A small-molecule ligand and the protein it binds are described below.
Small molecule (SMILES): CC(C)(C)NC(=O)Nc1ccc2nccnc2c1

Binding-site contacts:
Ligand atom N3 contacts residue GLY105 of chain 2.A at 3.9 Å.
Ligand atom N2 contacts residue LEU152 of chain 2.A at 3.7 Å.
Ligand atom N contacts residue LEU24 of chain 2.A at 3.7 Å.
Ligand atom C4 contacts residue LEU101 of chain 2.A at 4.2 Å (hydrophobic).
Ligand atom N contacts residue GLY105 of chain 2.A at 3.7 Å.
Ligand atom C5 contacts residue ALA45 of chain 2.A at 4.0 Å (hydrophobic).
Ligand atom C5 contacts residue GLU100 of chain 2.A at 4.2 Å.
Ligand atom C contacts residue MET102 of chain 2.A at 4.0 Å (hydrophobic).
Ligand atom C8 contacts residue VAL32 of chain 2.A at 4.2 Å (hydrophobic).
Ligand atom C1 contacts residue GLY105 of chain 2.A at 4.2 Å.
Ligand atom C5 contacts residue LEU152 of chain 2.A at 3.6 Å (hydrophobic).
Ligand atom C7 contacts residue LEU152 of chain 2.A at 4.1 Å (hydrophobic).
Ligand atom C10 contacts residue GLY105 of chain 2.A at 3.7 Å.
Ligand atom C10 contacts residue GLU103 of chain 2.A at 3.3 Å.
Ligand atom C1 contacts residue LEU24 of chain 2.A at 4.2 Å (hydrophobic).
Ligand atom C4 contacts residue LEU152 of chain 2.A at 3.8 Å (hydrophobic).
Ligand atom O contacts residue GLY105 of chain 2.A at 3.6 Å.
Ligand atom C10 contacts residue GLY104 of chain 2.A at 3.8 Å.
Ligand atom O contacts residue MET102 of chain 2.A at 2.9 Å (h-bond).
Ligand atom C4 contacts residue MET102 of chain 2.A at 3.7 Å (hydrophobic).
Ligand atom C8 contacts residue LEU24 of chain 2.A at 4.0 Å (hydrophobic).
Ligand atom C2 contacts residue MET102 of chain 2.A at 3.4 Å (hydrophobic).
Ligand atom O contacts residue GLU103 of chain 2.A at 4.2 Å.
Ligand atom C4 contacts residue ALA45 of chain 2.A at 3.6 Å (hydrophobic).
Ligand atom N1 contacts residue GLU100 of chain 2.A at 4.1 Å.
Ligand atom C3 contacts residue LEU152 of chain 2.A at 4.3 Å (hydrophobic).
Ligand atom N1 contacts residue LEU152 of chain 2.A at 4.2 Å.
Ligand atom N1 contacts residue ALA45 of chain 2.A at 4.0 Å.
Ligand atom N3 contacts residue LEU24 of chain 2.A at 4.2 Å.
Ligand atom N1 contacts residue MET102 of chain 2.A at 3.1 Å (h-bond).
Ligand atom C contacts residue GLY105 of chain 2.A at 3.5 Å.
Ligand atom C6 contacts residue VAL32 of chain 2.A at 3.8 Å (hydrophobic).
Ligand atom C contacts residue LEU24 of chain 2.A at 4.2 Å (hydrophobic).
Ligand atom C3 contacts residue MET102 of chain 2.A at 4.1 Å (hydrophobic).
Ligand atom N1 contacts residue LEU101 of chain 2.A at 4.0 Å.
Ligand atom N2 contacts residue VAL32 of chain 2.A at 4.0 Å.
Ligand atom C5 contacts residue LEU99 of chain 2.A at 4.1 Å (hydrophobic).
Ligand atom C4 contacts residue GLU100 of chain 2.A at 3.3 Å.
Ligand atom C6 contacts residue LEU152 of chain 2.A at 4.0 Å (hydrophobic).
Ligand atom C7 contacts residue VAL32 of chain 2.A at 3.7 Å (hydrophobic).

Sequence of chain 2.A:
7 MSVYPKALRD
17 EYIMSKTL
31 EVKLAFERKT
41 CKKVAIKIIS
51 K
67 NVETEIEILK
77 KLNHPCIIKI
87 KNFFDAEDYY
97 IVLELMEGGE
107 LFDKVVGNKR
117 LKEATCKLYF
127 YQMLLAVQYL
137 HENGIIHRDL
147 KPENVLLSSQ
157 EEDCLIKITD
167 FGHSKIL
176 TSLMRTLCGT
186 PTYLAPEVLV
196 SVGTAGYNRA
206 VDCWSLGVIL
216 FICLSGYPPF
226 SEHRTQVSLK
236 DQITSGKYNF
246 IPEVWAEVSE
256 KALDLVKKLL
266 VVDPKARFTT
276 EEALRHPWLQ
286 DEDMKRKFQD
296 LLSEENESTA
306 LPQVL